Sequence of chain 1.A:
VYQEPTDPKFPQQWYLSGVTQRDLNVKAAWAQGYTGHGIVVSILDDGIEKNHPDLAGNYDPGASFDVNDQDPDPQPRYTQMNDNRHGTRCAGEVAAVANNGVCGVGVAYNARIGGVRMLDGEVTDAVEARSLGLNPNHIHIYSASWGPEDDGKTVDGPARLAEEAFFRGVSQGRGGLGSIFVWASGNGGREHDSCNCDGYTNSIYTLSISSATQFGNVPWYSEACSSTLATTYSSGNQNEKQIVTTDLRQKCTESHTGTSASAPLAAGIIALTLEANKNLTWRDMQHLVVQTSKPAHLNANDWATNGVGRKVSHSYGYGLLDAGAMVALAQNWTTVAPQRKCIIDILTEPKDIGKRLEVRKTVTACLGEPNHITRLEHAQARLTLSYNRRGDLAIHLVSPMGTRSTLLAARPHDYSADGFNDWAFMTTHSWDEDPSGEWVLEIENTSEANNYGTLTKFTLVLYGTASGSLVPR

This protein binds this small molecule.
Small molecule (SMILES): CC(C)(C)[C@H](NC(=O)[C@H](CCCN=C(N)N)NC(=O)[C@H](CCCN=C(N)N)NC(=O)[C@@H](N)CCCCN)C(=O)N[C@@H](CCCCN)C(=O)NCc1ccc(C(=N)N)cc1

Binding-site contacts:
Ligand atom C18 contacts residue TRP147 of chain 1.A at 3.5 Å (hydrophobic).
Ligand atom N35 contacts residue PRO149 of chain 1.A at 3.1 Å (h-bond).
Ligand atom NH1 contacts residue TYR201 of chain 1.A at 3.0 Å (h-bond).
Ligand atom CA contacts residue GLY148 of chain 1.A at 3.4 Å.
Ligand atom N contacts residue GLY148 of chain 1.A at 2.8 Å (h-bond).
Ligand atom NE contacts residue GLU129 of chain 1.A at 2.9 Å (salt-bridge).
Ligand atom N34 contacts residue ASP199 of chain 1.A at 2.8 Å (salt-bridge).
Ligand atom NH1 contacts residue VAL124 of chain 1.A at 2.9 Å (h-bond).
Ligand atom CZ contacts residue TYR201 of chain 1.A at 3.5 Å (hydrophobic).
Ligand atom NE contacts residue TYR201 of chain 1.A at 3.3 Å (h-bond).
Ligand atom N35 contacts residue ASP199 of chain 1.A at 2.9 Å (salt-bridge).
Ligand atom NZ contacts residue ASP84 of chain 1.A at 3.4 Å (salt-bridge).
Ligand atom CD contacts residue VAL124 of chain 1.A at 3.4 Å (hydrophobic).
Ligand atom O contacts residue GLY148 of chain 1.A at 3.1 Å (h-bond).
Ligand atom CG contacts residue GLU129 of chain 1.A at 3.6 Å.
Ligand atom C18 contacts residue THR260 of chain 1.A at 3.5 Å.
Ligand atom NZ contacts residue GEB1 of chain 1.M at 1.4 Å.
Ligand atom CZ contacts residue ASP157 of chain 1.A at 3.5 Å.
Ligand atom NH1 contacts residue THR125 of chain 1.A at 3.5 Å.
Ligand atom CE contacts residue GEB1 of chain 1.M at 2.5 Å.
Ligand atom O contacts residue GLU150 of chain 1.A at 3.2 Å (salt-bridge).
Ligand atom NH1 contacts residue GLY158 of chain 1.A at 3.5 Å (h-bond).
Ligand atom O contacts residue TRP147 of chain 1.A at 3.2 Å.
Ligand atom CE contacts residue ASP47 of chain 1.A at 3.3 Å.
Ligand atom C21 contacts residue ASP151 of chain 1.A at 3.2 Å.
Ligand atom C27 contacts residue ASP199 of chain 1.A at 3.3 Å.
Ligand atom N35 contacts residue GLY148 of chain 1.A at 3.5 Å.
Ligand atom NH1 contacts residue GLU129 of chain 1.A at 2.9 Å (salt-bridge).
Ligand atom NZ contacts residue ASP47 of chain 1.A at 3.2 Å (salt-bridge).
Ligand atom C18 contacts residue SER146 of chain 1.A at 3.5 Å.
Ligand atom NH2 contacts residue ASP157 of chain 1.A at 2.9 Å (salt-bridge).
Ligand atom N34 contacts residue ALA185 of chain 1.A at 2.9 Å (h-bond).
Ligand atom CG3 contacts residue GLY148 of chain 1.A at 3.5 Å.
Ligand atom C contacts residue GLY148 of chain 1.A at 3.5 Å.
Ligand atom C19 contacts residue ALA185 of chain 1.A at 3.5 Å (hydrophobic).
Ligand atom C16 contacts residue SER146 of chain 1.A at 3.5 Å.
Ligand atom NH1 contacts residue ASP157 of chain 1.A at 3.3 Å (salt-bridge).
Ligand atom C16 contacts residue SER261 of chain 1.A at 3.3 Å.
Ligand atom N23 contacts residue SER146 of chain 1.A at 2.8 Å (h-bond).
Ligand atom N contacts residue GLU150 of chain 1.A at 2.6 Å (salt-bridge).